Binding-site contacts:
Ligand atom C8 contacts residue ASP76 of chain 1.B at 3.0 Å.
Ligand atom C1 contacts residue ASN78 of chain 1.B at 1.5 Å.
Ligand atom C8 contacts residue PHE77 of chain 1.B at 4.2 Å (hydrophobic).
Ligand atom O5 contacts residue THR20 of chain 1.B at 4.4 Å.
Ligand atom C3 contacts residue ASN78 of chain 1.B at 3.8 Å.
Ligand atom C8 contacts residue GLY72 of chain 1.B at 3.9 Å.
Ligand atom O5 contacts residue ASN78 of chain 1.B at 2.5 Å (h-bond).
Ligand atom O7 contacts residue ASN78 of chain 1.B at 3.1 Å (h-bond).
Ligand atom C7 contacts residue SER71 of chain 1.B at 4.0 Å.
Ligand atom O7 contacts residue SER71 of chain 1.B at 2.9 Å (h-bond).
Ligand atom O7 contacts residue GLY72 of chain 1.B at 4.5 Å.
Ligand atom C7 contacts residue ASP76 of chain 1.B at 4.0 Å.
Ligand atom C4 contacts residue ASN78 of chain 1.B at 4.3 Å.
Ligand atom N2 contacts residue ASN78 of chain 1.B at 3.0 Å (h-bond).
Ligand atom C7 contacts residue ASN78 of chain 1.B at 3.1 Å.
Ligand atom C8 contacts residue ASN78 of chain 1.B at 4.1 Å.
Ligand atom C2 contacts residue ASN78 of chain 1.B at 2.5 Å.
Ligand atom N2 contacts residue ASP76 of chain 1.B at 3.8 Å.
Ligand atom C5 contacts residue ASN78 of chain 1.B at 3.8 Å.

Sequence of chain 1.B:
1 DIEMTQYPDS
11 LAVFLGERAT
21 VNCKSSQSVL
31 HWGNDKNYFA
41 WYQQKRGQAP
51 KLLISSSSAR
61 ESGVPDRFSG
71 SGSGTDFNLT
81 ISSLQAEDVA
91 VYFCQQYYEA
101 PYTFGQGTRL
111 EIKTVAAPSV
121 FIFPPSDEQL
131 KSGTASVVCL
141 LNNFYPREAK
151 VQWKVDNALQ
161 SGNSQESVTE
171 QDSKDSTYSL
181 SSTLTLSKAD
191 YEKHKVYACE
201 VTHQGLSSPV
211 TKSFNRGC

A small-molecule ligand and the protein it binds are described below.
Small molecule (SMILES): CC(=O)N[C@@H]1[C@@H](O)[C@H](O)[C@@H](CO)O[C@H]1O